Binding-site contacts:
Ligand atom O5 contacts residue ASN650 of chain 1.E at 2.4 Å (h-bond).
Ligand atom C3 contacts residue ASP682 of chain 1.E at 3.5 Å.
Ligand atom O7 contacts residue ASP682 of chain 1.E at 4.1 Å.
Ligand atom O4 contacts residue ASP682 of chain 1.E at 2.4 Å (salt-bridge).
Ligand atom O6 contacts residue TRP627 of chain 1.E at 4.2 Å.
Ligand atom C5 contacts residue ASN650 of chain 1.E at 3.7 Å.
Ligand atom C7 contacts residue ASP682 of chain 1.E at 4.0 Å.
Ligand atom C4 contacts residue ASP682 of chain 1.E at 3.4 Å.
Ligand atom C4 contacts residue ASN650 of chain 1.E at 4.2 Å.
Ligand atom N2 contacts residue ASP682 of chain 1.E at 3.5 Å (salt-bridge).
Ligand atom C1 contacts residue ASN650 of chain 1.E at 1.4 Å.
Ligand atom C7 contacts residue ASN650 of chain 1.E at 4.0 Å.
Ligand atom C2 contacts residue ASP682 of chain 1.E at 4.2 Å.
Ligand atom O3 contacts residue ASN650 of chain 1.E at 3.9 Å.
Ligand atom C3 contacts residue ASN650 of chain 1.E at 3.7 Å.
Ligand atom O5 contacts residue TRP627 of chain 1.E at 3.8 Å.
Ligand atom C6 contacts residue TRP627 of chain 1.E at 3.6 Å (hydrophobic).
Ligand atom C5 contacts residue TRP627 of chain 1.E at 4.5 Å (hydrophobic).
Ligand atom C2 contacts residue ASN650 of chain 1.E at 2.5 Å.
Ligand atom N2 contacts residue ASN650 of chain 1.E at 3.3 Å (h-bond).
Ligand atom C8 contacts residue ASN650 of chain 1.E at 4.1 Å.

The protein below binds the small molecule below.
Small molecule (SMILES): CC(=O)N[C@@H]1[C@@H](O)[C@H](O)[C@@H](CO)O[C@H]1O

Sequence of chain 1.E:
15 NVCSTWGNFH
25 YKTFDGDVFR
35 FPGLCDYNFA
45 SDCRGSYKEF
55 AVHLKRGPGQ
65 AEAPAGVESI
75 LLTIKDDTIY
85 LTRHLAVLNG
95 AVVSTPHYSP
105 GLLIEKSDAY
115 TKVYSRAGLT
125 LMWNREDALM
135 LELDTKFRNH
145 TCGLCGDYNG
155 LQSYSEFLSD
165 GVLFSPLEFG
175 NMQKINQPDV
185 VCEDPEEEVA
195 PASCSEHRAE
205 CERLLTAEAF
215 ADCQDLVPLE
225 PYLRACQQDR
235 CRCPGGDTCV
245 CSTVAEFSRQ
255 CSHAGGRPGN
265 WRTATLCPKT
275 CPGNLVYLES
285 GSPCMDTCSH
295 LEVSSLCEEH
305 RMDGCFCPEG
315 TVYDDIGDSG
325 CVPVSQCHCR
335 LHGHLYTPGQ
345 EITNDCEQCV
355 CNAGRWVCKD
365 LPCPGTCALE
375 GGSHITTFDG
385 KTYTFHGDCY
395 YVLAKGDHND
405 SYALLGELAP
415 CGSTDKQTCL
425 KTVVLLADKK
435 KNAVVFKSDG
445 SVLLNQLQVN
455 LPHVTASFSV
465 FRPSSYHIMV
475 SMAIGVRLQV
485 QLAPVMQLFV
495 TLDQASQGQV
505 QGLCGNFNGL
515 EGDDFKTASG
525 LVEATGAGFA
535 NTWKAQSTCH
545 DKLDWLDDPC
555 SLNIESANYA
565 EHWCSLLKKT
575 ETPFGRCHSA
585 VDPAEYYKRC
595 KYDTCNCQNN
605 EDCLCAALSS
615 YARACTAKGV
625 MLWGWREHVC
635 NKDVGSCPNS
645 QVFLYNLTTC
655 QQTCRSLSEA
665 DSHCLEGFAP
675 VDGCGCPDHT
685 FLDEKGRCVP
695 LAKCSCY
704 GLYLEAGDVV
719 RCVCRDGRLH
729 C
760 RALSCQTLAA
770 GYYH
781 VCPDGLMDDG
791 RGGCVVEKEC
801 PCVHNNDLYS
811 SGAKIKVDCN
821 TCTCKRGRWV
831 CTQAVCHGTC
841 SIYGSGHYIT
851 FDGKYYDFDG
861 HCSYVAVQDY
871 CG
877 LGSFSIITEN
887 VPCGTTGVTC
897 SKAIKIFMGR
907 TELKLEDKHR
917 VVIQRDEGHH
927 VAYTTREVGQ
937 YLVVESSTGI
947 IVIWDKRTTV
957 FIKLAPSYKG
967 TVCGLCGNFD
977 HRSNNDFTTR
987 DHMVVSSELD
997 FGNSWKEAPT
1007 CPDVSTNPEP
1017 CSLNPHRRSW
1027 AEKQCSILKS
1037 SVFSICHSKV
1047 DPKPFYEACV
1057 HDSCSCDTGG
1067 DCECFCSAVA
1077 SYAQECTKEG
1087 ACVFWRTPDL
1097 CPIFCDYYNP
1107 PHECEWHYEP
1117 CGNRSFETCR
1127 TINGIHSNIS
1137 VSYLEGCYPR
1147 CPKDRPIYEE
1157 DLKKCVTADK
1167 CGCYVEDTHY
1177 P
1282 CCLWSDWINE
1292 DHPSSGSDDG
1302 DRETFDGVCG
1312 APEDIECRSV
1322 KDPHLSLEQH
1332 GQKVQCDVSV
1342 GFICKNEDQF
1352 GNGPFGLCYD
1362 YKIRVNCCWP